Binding-site contacts:
Ligand atom C8 contacts residue PHE119 of chain 1.A at 4.3 Å (hydrophobic).
Ligand atom C7 contacts residue PHE36 of chain 1.A at 4.2 Å (hydrophobic).
Ligand atom C10 contacts residue PHE119 of chain 1.A at 4.3 Å (hydrophobic).
Ligand atom C12 contacts residue ALA101 of chain 1.A at 3.9 Å (hydrophobic).
Ligand atom C1 contacts residue PHE56 of chain 1.A at 3.8 Å (hydrophobic).
Ligand atom C12 contacts residue THR116 of chain 1.A at 3.9 Å.
Ligand atom C13 contacts residue PHE119 of chain 1.A at 4.3 Å (hydrophobic).
Ligand atom C6 contacts residue PHE36 of chain 1.A at 4.3 Å (hydrophobic).
Ligand atom C11 contacts residue THR116 of chain 1.A at 3.9 Å.
Ligand atom C10 contacts residue LEU115 of chain 1.A at 4.3 Å (hydrophobic).
Ligand atom C11 contacts residue PHE119 of chain 1.A at 4.4 Å (hydrophobic).
Ligand atom C9 contacts residue PHE119 of chain 1.A at 4.3 Å (hydrophobic).
Ligand atom C4 contacts residue ASN103 of chain 1.A at 4.1 Å.
Ligand atom C13 contacts residue PHE89 of chain 1.A at 3.4 Å (hydrophobic).
Ligand atom C2 contacts residue VAL69 of chain 1.A at 4.2 Å (hydrophobic).
Ligand atom O contacts residue PHE36 of chain 1.A at 4.2 Å.
Ligand atom C8 contacts residue ASN103 of chain 1.A at 3.9 Å.
Ligand atom C1 contacts residue VAL69 of chain 1.A at 4.3 Å (hydrophobic).
Ligand atom O contacts residue ILE22 of chain 1.A at 4.4 Å.
Ligand atom C5 contacts residue PHE36 of chain 1.A at 4.2 Å (hydrophobic).
Ligand atom C10 contacts residue ILE22 of chain 1.A at 4.3 Å (hydrophobic).
Ligand atom C3 contacts residue ASN87 of chain 1.A at 4.3 Å.
Ligand atom C6 contacts residue TYR83 of chain 1.A at 4.2 Å (hydrophobic).
Ligand atom C13 contacts residue ALA101 of chain 1.A at 4.0 Å (hydrophobic).
Ligand atom C12 contacts residue GLU117 of chain 1.A at 3.8 Å.
Ligand atom C7 contacts residue PHE40 of chain 1.A at 4.1 Å (hydrophobic).
Ligand atom C1 contacts residue TYR83 of chain 1.A at 3.6 Å (hydrophobic).
Ligand atom C8 contacts residue PHE89 of chain 1.A at 3.5 Å (hydrophobic).
Ligand atom C2 contacts residue TYR83 of chain 1.A at 4.0 Å (hydrophobic).
Ligand atom C11 contacts residue ILE22 of chain 1.A at 4.3 Å (hydrophobic).
Ligand atom O contacts residue THR38 of chain 1.A at 2.8 Å (h-bond).
Ligand atom C11 contacts residue LEU115 of chain 1.A at 3.8 Å (hydrophobic).
Ligand atom C13 contacts residue ASN103 of chain 1.A at 3.6 Å.
Ligand atom C3 contacts residue ASN103 of chain 1.A at 4.3 Å.
Ligand atom C12 contacts residue ASN103 of chain 1.A at 3.9 Å.
Ligand atom C6 contacts residue PHE56 of chain 1.A at 4.1 Å (hydrophobic).
Ligand atom C7 contacts residue THR38 of chain 1.A at 4.2 Å.
Ligand atom O contacts residue PHE40 of chain 1.A at 3.5 Å.
Ligand atom C12 contacts residue LEU115 of chain 1.A at 3.9 Å (hydrophobic).
Ligand atom C11 contacts residue GLU117 of chain 1.A at 4.2 Å.

Sequence of chain 1.A:
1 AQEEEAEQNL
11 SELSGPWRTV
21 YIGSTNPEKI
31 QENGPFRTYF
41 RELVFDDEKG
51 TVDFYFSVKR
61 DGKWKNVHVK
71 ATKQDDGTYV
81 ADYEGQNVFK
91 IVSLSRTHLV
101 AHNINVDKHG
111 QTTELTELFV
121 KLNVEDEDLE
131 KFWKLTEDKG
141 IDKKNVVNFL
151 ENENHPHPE

The protein below binds the small molecule below.
Small molecule (SMILES): O=C(c1ccccc1)c1ccccc1